A protein and the small-molecule ligand that binds it are described below.
Small molecule (SMILES): C[C@]12CCC(=O)C=C1CC[C@@H]1[C@@H]2CC[C@]2(C)C(=O)CC[C@@H]12

Binding-site contacts:
Ligand atom C15 contacts residue LEU226 of chain 1.A at 3.8 Å (hydrophobic).
Ligand atom C11 contacts residue PHE301 of chain 1.A at 4.0 Å (hydrophobic).
Ligand atom C16 contacts residue LEU226 of chain 1.A at 3.6 Å (hydrophobic).
Ligand atom O1 contacts residue VAL176 of chain 1.A at 3.6 Å.
Ligand atom C14 contacts residue PHE182 of chain 1.A at 4.0 Å (hydrophobic).
Ligand atom C12 contacts residue PHE301 of chain 1.A at 3.9 Å (hydrophobic).
Ligand atom C7 contacts residue ASN240 of chain 1.A at 3.8 Å.
Ligand atom C6 contacts residue ALA230 of chain 1.A at 3.5 Å (hydrophobic).
Ligand atom C3 contacts residue ASN257 of chain 1.A at 4.1 Å.
Ligand atom C9 contacts residue FE1 of chain 1.B at 3.9 Å.
Ligand atom C17 contacts residue HIS186 of chain 1.A at 4.0 Å.
Ligand atom O1 contacts residue ASN175 of chain 1.A at 3.3 Å.
Ligand atom C19 contacts residue ASN240 of chain 1.A at 3.7 Å.
Ligand atom O2 contacts residue HIS186 of chain 1.A at 3.3 Å (h-bond).
Ligand atom C9 contacts residue ASP304 of chain 1.A at 3.7 Å.
Ligand atom C5 contacts residue MET238 of chain 1.A at 3.9 Å (hydrophobic).
Ligand atom C7 contacts residue SER228 of chain 1.A at 4.0 Å.
Ligand atom C7 contacts residue GLN204 of chain 1.A at 3.6 Å.
Ligand atom C3 contacts residue ASN175 of chain 1.A at 3.9 Å.
Ligand atom C12 contacts residue GLY300 of chain 1.A at 3.7 Å.
Ligand atom C15 contacts residue PHE182 of chain 1.A at 3.9 Å (hydrophobic).
Ligand atom O1 contacts residue MET238 of chain 1.A at 3.8 Å.
Ligand atom C11 contacts residue LEU255 of chain 1.A at 4.0 Å (hydrophobic).
Ligand atom C6 contacts residue GLN204 of chain 1.A at 3.5 Å.
Ligand atom C8 contacts residue ASN240 of chain 1.A at 3.4 Å.
Ligand atom C11 contacts residue ASP304 of chain 1.A at 3.4 Å.
Ligand atom C12 contacts residue ASP304 of chain 1.A at 3.5 Å.
Ligand atom O2 contacts residue GLY300 of chain 1.A at 3.5 Å.
Ligand atom C3 contacts residue MET238 of chain 1.A at 3.7 Å (hydrophobic).
Ligand atom C6 contacts residue ASN240 of chain 1.A at 3.6 Å.
Ligand atom C1 contacts residue ASP304 of chain 1.A at 3.4 Å.
Ligand atom C19 contacts residue MET238 of chain 1.A at 3.8 Å (hydrophobic).
Ligand atom C4 contacts residue MET238 of chain 1.A at 3.5 Å (hydrophobic).
Ligand atom C18 contacts residue LEU255 of chain 1.A at 4.0 Å (hydrophobic).
Ligand atom C12 contacts residue HIS186 of chain 1.A at 3.7 Å.
Ligand atom C19 contacts residue LEU255 of chain 1.A at 3.8 Å (hydrophobic).
Ligand atom C1 contacts residue FE1 of chain 1.B at 3.7 Å.
Ligand atom C18 contacts residue LEU242 of chain 1.A at 4.0 Å (hydrophobic).
Ligand atom C2 contacts residue ASN257 of chain 1.A at 3.4 Å.
Ligand atom C2 contacts residue TRP308 of chain 1.A at 4.0 Å (hydrophobic).

Sequence of chain 1.A:
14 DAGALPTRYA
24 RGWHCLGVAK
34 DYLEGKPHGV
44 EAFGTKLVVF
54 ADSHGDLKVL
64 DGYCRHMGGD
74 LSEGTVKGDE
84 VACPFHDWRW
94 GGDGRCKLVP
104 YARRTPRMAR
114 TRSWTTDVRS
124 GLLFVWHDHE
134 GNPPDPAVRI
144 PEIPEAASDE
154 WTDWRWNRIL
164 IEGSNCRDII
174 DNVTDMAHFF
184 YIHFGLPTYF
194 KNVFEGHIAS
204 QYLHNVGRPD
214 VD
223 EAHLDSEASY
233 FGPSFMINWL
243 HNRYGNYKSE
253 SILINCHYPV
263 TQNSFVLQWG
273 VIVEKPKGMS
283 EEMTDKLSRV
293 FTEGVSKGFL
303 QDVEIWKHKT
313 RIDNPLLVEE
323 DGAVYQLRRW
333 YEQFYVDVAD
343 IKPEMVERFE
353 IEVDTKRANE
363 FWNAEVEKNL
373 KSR